Binding-site contacts:
Ligand atom C11 contacts residue ILE111 of chain 1.A at 4.1 Å (hydrophobic).
Ligand atom C03 contacts residue THR85 of chain 1.A at 4.4 Å.
Ligand atom C03 contacts residue GLU105 of chain 1.A at 4.0 Å.
Ligand atom C01 contacts residue LYS101 of chain 1.A at 3.0 Å.
Ligand atom C08 contacts residue GLU105 of chain 1.A at 3.4 Å.
Ligand atom C08 contacts residue VAL86 of chain 1.A at 4.1 Å (hydrophobic).
Ligand atom C01 contacts residue PRO102 of chain 1.A at 4.3 Å (hydrophobic).
Ligand atom C04 contacts residue VAL86 of chain 1.A at 4.0 Å (hydrophobic).
Ligand atom C01 contacts residue GLU105 of chain 1.A at 3.5 Å.
Ligand atom C08 contacts residue HIS104 of chain 1.A at 3.9 Å.
Ligand atom C07 contacts residue ILE108 of chain 1.A at 3.7 Å (hydrophobic).
Ligand atom O02 contacts residue LYS101 of chain 1.A at 4.2 Å.
Ligand atom O10 contacts residue ILE108 of chain 1.A at 3.4 Å (h-bond).
Ligand atom C01 contacts residue ALA100 of chain 1.A at 3.7 Å (hydrophobic).
Ligand atom C04 contacts residue THR85 of chain 1.A at 3.3 Å.
Ligand atom C04 contacts residue LYS84 of chain 1.A at 3.9 Å.
Ligand atom O02 contacts residue ALA100 of chain 1.A at 3.6 Å.
Ligand atom C04 contacts residue GLU105 of chain 1.A at 4.3 Å.
Ligand atom C12 contacts residue ILE111 of chain 1.A at 3.1 Å (hydrophobic).
Ligand atom C01 contacts residue HIS104 of chain 1.A at 3.9 Å.
Ligand atom O10 contacts residue GLU105 of chain 1.A at 3.9 Å.
Ligand atom C09 contacts residue ILE108 of chain 1.A at 4.3 Å (hydrophobic).
Ligand atom O02 contacts residue ILE108 of chain 1.A at 4.4 Å.
Ligand atom C07 contacts residue GLU105 of chain 1.A at 3.1 Å.
Ligand atom O02 contacts residue GLU105 of chain 1.A at 4.3 Å.
Ligand atom C13 contacts residue ILE111 of chain 1.A at 4.1 Å (hydrophobic).
Ligand atom C06 contacts residue ILE111 of chain 1.A at 4.2 Å (hydrophobic).
Ligand atom C03 contacts residue LYS84 of chain 1.A at 4.0 Å.
Ligand atom C08 contacts residue ILE108 of chain 1.A at 3.6 Å (hydrophobic).
Ligand atom C03 contacts residue VAL86 of chain 1.A at 3.6 Å (hydrophobic).
Ligand atom C09 contacts residue ILE111 of chain 1.A at 3.9 Å (hydrophobic).
Ligand atom C05 contacts residue THR85 of chain 1.A at 3.7 Å.
Ligand atom C05 contacts residue GLU105 of chain 1.A at 4.3 Å.
Ligand atom O02 contacts residue VAL86 of chain 1.A at 3.5 Å.
Ligand atom O02 contacts residue LYS84 of chain 1.A at 3.3 Å.
Ligand atom O10 contacts residue ILE111 of chain 1.A at 4.0 Å.
Ligand atom C05 contacts residue VAL86 of chain 1.A at 4.3 Å (hydrophobic).
Ligand atom C06 contacts residue GLU105 of chain 1.A at 4.0 Å.
Ligand atom C01 contacts residue LYS84 of chain 1.A at 3.5 Å.
Ligand atom C09 contacts residue GLU105 of chain 1.A at 4.4 Å.

Sequence of chain 1.A:
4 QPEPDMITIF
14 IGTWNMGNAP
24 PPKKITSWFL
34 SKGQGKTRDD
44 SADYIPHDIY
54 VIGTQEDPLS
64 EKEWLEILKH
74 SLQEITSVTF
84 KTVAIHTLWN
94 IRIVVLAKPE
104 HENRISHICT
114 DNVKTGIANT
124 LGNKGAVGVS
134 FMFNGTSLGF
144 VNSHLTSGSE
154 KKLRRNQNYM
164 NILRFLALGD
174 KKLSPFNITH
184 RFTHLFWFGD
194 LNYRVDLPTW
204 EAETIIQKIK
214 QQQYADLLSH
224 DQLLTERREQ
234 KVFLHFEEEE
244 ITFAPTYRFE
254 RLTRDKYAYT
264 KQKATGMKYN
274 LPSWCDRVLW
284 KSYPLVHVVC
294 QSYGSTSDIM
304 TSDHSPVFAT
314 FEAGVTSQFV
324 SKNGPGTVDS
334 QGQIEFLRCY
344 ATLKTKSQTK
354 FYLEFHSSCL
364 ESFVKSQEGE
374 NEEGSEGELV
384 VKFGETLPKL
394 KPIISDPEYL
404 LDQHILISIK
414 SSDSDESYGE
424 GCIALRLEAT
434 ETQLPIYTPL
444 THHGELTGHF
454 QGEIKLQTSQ

This protein binds this small molecule.
Small molecule (SMILES): COc1ccc(C(=O)C2CCNCC2)cc1